Sequence of chain 1.A:
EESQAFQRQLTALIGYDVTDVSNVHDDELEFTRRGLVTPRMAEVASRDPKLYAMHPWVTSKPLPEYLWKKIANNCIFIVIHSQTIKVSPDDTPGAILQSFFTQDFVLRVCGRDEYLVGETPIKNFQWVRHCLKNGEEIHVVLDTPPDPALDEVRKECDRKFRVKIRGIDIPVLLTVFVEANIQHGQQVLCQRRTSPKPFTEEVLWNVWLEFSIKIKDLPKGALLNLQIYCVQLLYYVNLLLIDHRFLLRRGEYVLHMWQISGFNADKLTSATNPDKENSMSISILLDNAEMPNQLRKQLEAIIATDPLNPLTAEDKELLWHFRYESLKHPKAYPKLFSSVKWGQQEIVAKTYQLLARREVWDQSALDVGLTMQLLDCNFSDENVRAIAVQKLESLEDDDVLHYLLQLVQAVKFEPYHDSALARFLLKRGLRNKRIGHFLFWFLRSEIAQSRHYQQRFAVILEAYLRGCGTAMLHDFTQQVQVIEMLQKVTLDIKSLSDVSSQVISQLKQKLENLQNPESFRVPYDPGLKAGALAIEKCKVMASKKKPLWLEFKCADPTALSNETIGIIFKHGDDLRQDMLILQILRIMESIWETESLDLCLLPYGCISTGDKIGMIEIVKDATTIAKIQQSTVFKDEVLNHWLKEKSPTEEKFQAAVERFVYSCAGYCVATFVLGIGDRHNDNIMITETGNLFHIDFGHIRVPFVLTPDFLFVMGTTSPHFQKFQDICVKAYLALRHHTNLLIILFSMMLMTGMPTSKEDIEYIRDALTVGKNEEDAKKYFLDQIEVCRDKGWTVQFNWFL

Binding-site contacts:
Ligand atom C03 contacts residue GLU738 of chain 1.A at 3.9 Å.
Ligand atom C19 contacts residue THR685 of chain 1.A at 3.4 Å.
Ligand atom C21 contacts residue ILE821 of chain 1.A at 3.9 Å (hydrophobic).
Ligand atom C05 contacts residue VAL740 of chain 1.A at 3.1 Å (hydrophobic).
Ligand atom N07 contacts residue ILE739 of chain 1.A at 3.4 Å.
Ligand atom C11 contacts residue ALA743 of chain 1.A at 3.8 Å (hydrophobic).
Ligand atom N07 contacts residue VAL740 of chain 1.A at 2.4 Å (h-bond).
Ligand atom O09 contacts residue ILE739 of chain 1.A at 3.4 Å.
Ligand atom C11 contacts residue VAL740 of chain 1.A at 3.7 Å (hydrophobic).
Ligand atom C01 contacts residue GLU738 of chain 1.A at 3.4 Å.
Ligand atom N15 contacts residue ILE739 of chain 1.A at 3.5 Å.
Ligand atom C25 contacts residue ILE689 of chain 1.A at 3.6 Å (hydrophobic).
Ligand atom N10 contacts residue ASP742 of chain 1.A at 3.4 Å (salt-bridge).
Ligand atom C01 contacts residue TYR725 of chain 1.A at 3.4 Å (hydrophobic).
Ligand atom C25 contacts residue ILE737 of chain 1.A at 3.6 Å (hydrophobic).
Ligand atom N10 contacts residue LYS741 of chain 1.A at 3.8 Å.
Ligand atom O09 contacts residue ALA743 of chain 1.A at 3.9 Å.
Ligand atom C11 contacts residue ASP742 of chain 1.A at 3.6 Å.
Ligand atom N06 contacts residue VAL740 of chain 1.A at 2.9 Å (h-bond).
Ligand atom O27 contacts residue LYS691 of chain 1.A at 3.3 Å (salt-bridge).
Ligand atom N10 contacts residue ALA743 of chain 1.A at 3.5 Å (h-bond).
Ligand atom N06 contacts residue ILE739 of chain 1.A at 3.6 Å.
Ligand atom C24 contacts residue ILE689 of chain 1.A at 3.9 Å (hydrophobic).
Ligand atom C17 contacts residue GLU672 of chain 1.A at 3.5 Å.
Ligand atom C12 contacts residue TRP670 of chain 1.A at 3.7 Å (hydrophobic).
Ligand atom N10 contacts residue VAL740 of chain 1.A at 2.4 Å (h-bond).
Ligand atom C05 contacts residue ILE739 of chain 1.A at 3.6 Å (hydrophobic).
Ligand atom C08 contacts residue ILE739 of chain 1.A at 3.2 Å (hydrophobic).
Ligand atom C24 contacts residue ILE737 of chain 1.A at 3.7 Å (hydrophobic).
Ligand atom C19 contacts residue GLY687 of chain 1.A at 3.1 Å.
Ligand atom O27 contacts residue ILE737 of chain 1.A at 3.9 Å.
Ligand atom N06 contacts residue GLU738 of chain 1.A at 3.7 Å.
Ligand atom C22 contacts residue ILE821 of chain 1.A at 3.8 Å (hydrophobic).
Ligand atom C08 contacts residue VAL740 of chain 1.A at 2.8 Å (hydrophobic).
Ligand atom N10 contacts residue ILE739 of chain 1.A at 3.8 Å.
Ligand atom C20 contacts residue ILE689 of chain 1.A at 3.8 Å (hydrophobic).
Ligand atom C17 contacts residue THR685 of chain 1.A at 3.1 Å.
Ligand atom C02 contacts residue GLU738 of chain 1.A at 3.4 Å.
Ligand atom C19 contacts residue ILE739 of chain 1.A at 3.9 Å (hydrophobic).
Ligand atom O09 contacts residue TRP670 of chain 1.A at 3.2 Å.

The small molecule below binds the protein below.
Small molecule (SMILES): CC(=O)c1ccc(-c2sc(NC(=O)NCCC(=O)NC(C)(C)C)nc2C)cc1